Sequence of chain 1.D:
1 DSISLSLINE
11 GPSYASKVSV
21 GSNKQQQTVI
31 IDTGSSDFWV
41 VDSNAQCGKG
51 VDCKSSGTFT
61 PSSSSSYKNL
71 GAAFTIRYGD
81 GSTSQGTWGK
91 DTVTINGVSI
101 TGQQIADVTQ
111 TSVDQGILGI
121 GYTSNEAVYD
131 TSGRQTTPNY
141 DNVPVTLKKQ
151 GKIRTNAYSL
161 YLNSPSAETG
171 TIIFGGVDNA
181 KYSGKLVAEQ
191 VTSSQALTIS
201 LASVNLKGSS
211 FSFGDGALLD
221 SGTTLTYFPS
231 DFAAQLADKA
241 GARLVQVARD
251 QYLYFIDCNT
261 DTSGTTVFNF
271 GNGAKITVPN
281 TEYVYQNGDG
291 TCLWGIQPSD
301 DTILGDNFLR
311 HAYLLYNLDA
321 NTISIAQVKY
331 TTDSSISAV

Binding-site contacts:
Ligand atom OH contacts residue GLY222 of chain 1.D at 3.5 Å (h-bond).
Ligand atom O contacts residue TYR78 of chain 1.D at 3.6 Å.
Ligand atom O contacts residue ASP80 of chain 1.D at 3.4 Å (salt-bridge).
Ligand atom CG1 contacts residue THR223 of chain 1.D at 3.6 Å.
Ligand atom C2 contacts residue TYR285 of chain 1.D at 3.6 Å (hydrophobic).
Ligand atom C contacts residue GLY34 of chain 1.D at 3.6 Å.
Ligand atom N contacts residue ASP80 of chain 1.D at 3.1 Å (salt-bridge).
Ligand atom N contacts residue GLY222 of chain 1.D at 2.8 Å (h-bond).
Ligand atom CM contacts residue TYR78 of chain 1.D at 3.6 Å (hydrophobic).
Ligand atom CD1 contacts residue GLY222 of chain 1.D at 3.5 Å.
Ligand atom OH contacts residue ASP32 of chain 1.D at 2.5 Å (salt-bridge).
Ligand atom CH contacts residue ASP32 of chain 1.D at 3.3 Å.
Ligand atom OH contacts residue ASP220 of chain 1.D at 2.5 Å (salt-bridge).
Ligand atom CA contacts residue ARG77 of chain 1.D at 3.2 Å.
Ligand atom N contacts residue ARG77 of chain 1.D at 3.0 Å (salt-bridge).
Ligand atom N contacts residue GLY34 of chain 1.D at 2.9 Å (h-bond).
Ligand atom CG2 contacts residue THR224 of chain 1.D at 3.4 Å.
Ligand atom O2 contacts residue THR224 of chain 1.D at 3.5 Å (h-bond).
Ligand atom O contacts residue TYR78 of chain 1.D at 3.3 Å (h-bond).
Ligand atom CE1 contacts residue ILE30 of chain 1.D at 3.5 Å (hydrophobic).
Ligand atom CA contacts residue ASP80 of chain 1.D at 3.3 Å.
Ligand atom CD2 contacts residue TYR78 of chain 1.D at 3.6 Å (hydrophobic).
Ligand atom CM contacts residue GLY34 of chain 1.D at 3.6 Å.
Ligand atom CE2 contacts residue SER82 of chain 1.D at 3.4 Å.
Ligand atom CA contacts residue GLY222 of chain 1.D at 3.6 Å.
Ligand atom O contacts residue THR223 of chain 1.D at 3.3 Å.
Ligand atom CB contacts residue ASP80 of chain 1.D at 3.4 Å.
Ligand atom CG2 contacts residue SER13 of chain 1.D at 3.5 Å.
Ligand atom C contacts residue THR224 of chain 1.D at 3.6 Å.
Ligand atom CB contacts residue ASP32 of chain 1.D at 3.3 Å.
Ligand atom O contacts residue GLY79 of chain 1.D at 3.3 Å (h-bond).
Ligand atom CA contacts residue THR223 of chain 1.D at 3.5 Å.
Ligand atom O contacts residue THR224 of chain 1.D at 3.1 Å (h-bond).
Ligand atom CH contacts residue ASP220 of chain 1.D at 3.5 Å.
Ligand atom O contacts residue GLY79 of chain 1.D at 2.8 Å (h-bond).
Ligand atom C contacts residue TYR78 of chain 1.D at 3.6 Å (hydrophobic).
Ligand atom CE1 contacts residue ASN125 of chain 1.D at 3.5 Å.
Ligand atom CM contacts residue ASP220 of chain 1.D at 3.4 Å.
Ligand atom N contacts residue THR224 of chain 1.D at 2.8 Å (h-bond).
Ligand atom CB contacts residue GLY222 of chain 1.D at 3.4 Å.

The small molecule below binds the protein below.
Small molecule (SMILES): CC(C)[C@H](NC(=O)OC(C)(C)C)C(=O)N[C@H](C(=O)N[C@@H](Cc1ccccc1)[C@@H](O)CC(=O)N[C@@H](C)C(=O)N[C@@H](Cc1ccccc1)[C@@H](O)CC=O)C(C)C